This protein binds this small molecule.
Small molecule (SMILES): CC[C@H](C)[C@H](NC(=O)[C@@H](NC(=O)[C@H](CC(C)C)NC(=O)[C@H](CCCCN)NC(=O)[C@H](CCCCN)NC(=O)[C@@H](N)Cc1cnc[nH]1)C(C)C)C(=O)N[C@@H](CC(N)=O)C(=O)N[C@@H](CCCCN)C(=O)N[C@@H](CC(=O)O)C(=O)N[C@@H](CCSC)C(=O)N[C@@H](CCCN=C(N)N)C(=O)N[C@H](C(=O)N[C@@H](CC(=O)O)C(=O)N[C@@H](CC(C)C)C(=O)N[C@@H](Cc1ccccc1)C(=O)N[C@@H](CO)C(=O)N1CCC[C@H]1C(=O)N1CCC[C@H]1C(=O)N[C@H](C=O)CC(N)=O)[C@@H](C)O

Sequence of chain 8.D:
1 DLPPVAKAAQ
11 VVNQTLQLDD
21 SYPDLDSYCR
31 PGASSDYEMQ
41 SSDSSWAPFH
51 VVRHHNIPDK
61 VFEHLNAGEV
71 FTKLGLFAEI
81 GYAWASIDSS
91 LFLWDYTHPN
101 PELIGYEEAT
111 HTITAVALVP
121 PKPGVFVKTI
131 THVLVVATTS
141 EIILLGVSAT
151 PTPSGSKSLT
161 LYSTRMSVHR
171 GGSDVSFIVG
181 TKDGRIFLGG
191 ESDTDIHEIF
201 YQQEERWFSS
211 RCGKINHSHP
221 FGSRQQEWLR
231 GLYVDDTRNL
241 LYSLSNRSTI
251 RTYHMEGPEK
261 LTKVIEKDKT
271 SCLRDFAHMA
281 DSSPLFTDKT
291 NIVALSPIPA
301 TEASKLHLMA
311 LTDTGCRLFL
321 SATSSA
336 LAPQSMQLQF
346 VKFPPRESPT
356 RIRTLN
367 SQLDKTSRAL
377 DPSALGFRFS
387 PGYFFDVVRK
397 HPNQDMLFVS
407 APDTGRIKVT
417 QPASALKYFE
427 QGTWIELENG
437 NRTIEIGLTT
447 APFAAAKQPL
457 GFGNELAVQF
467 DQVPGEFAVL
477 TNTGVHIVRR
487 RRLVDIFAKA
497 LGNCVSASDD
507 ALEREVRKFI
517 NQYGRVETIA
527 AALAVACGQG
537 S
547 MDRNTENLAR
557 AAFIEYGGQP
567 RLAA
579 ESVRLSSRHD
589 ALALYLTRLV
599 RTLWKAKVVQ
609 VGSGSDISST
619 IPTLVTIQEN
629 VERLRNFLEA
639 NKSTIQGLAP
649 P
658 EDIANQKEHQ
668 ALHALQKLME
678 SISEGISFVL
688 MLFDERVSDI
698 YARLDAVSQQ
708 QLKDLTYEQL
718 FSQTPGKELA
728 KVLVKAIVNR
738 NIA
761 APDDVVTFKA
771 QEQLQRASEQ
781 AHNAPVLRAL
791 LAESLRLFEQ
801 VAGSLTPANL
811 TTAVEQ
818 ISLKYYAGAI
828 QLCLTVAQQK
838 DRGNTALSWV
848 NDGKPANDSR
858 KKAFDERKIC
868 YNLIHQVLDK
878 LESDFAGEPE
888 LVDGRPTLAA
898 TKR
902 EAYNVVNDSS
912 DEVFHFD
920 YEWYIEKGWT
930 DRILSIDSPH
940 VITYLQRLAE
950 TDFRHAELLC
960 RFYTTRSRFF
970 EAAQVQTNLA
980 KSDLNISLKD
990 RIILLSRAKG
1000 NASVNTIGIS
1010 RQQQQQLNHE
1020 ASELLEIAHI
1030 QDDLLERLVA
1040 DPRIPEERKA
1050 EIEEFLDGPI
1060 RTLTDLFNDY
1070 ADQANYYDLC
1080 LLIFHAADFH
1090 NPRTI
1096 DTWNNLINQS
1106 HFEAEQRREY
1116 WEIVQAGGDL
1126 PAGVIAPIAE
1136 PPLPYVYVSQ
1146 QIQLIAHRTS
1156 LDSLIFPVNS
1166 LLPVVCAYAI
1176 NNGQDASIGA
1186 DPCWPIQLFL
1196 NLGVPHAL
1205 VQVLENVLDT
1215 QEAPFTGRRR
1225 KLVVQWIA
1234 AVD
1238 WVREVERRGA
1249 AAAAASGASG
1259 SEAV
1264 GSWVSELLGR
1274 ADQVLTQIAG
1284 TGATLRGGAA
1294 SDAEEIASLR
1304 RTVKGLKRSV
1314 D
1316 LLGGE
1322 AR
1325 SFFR

Binding-site contacts:
Ligand atom CB contacts residue LEU91 of chain 8.F at 0.8 Å (hydrophobic).
Ligand atom CA contacts residue LEU93 of chain 8.F at 1.2 Å (hydrophobic).
Ligand atom CB contacts residue SER148 of chain 8.F at 1.3 Å.
Ligand atom CD contacts residue LYS73 of chain 8.F at 1.2 Å.
Ligand atom CA contacts residue ILE113 of chain 8.F at 0.7 Å (hydrophobic).
Ligand atom N contacts residue LEU91 of chain 8.F at 0.7 Å.
Ligand atom CA contacts residue LEU91 of chain 8.F at 1.1 Å (hydrophobic).
Ligand atom CB contacts residue TRP84 of chain 8.F at 1.4 Å (hydrophobic).
Ligand atom O contacts residue LEU159 of chain 8.F at 0.9 Å.
Ligand atom CE1 contacts residue PRO99 of chain 8.F at 1.1 Å (hydrophobic).
Ligand atom O contacts residue LEU91 of chain 8.F at 1.2 Å.
Ligand atom CE2 contacts residue TYR106 of chain 8.F at 1.3 Å (hydrophobic).
Ligand atom NE2 contacts residue PRO99 of chain 8.F at 0.6 Å.
Ligand atom N contacts residue LEU159 of chain 8.F at 1.4 Å (h-bond).
Ligand atom O contacts residue ILE113 of chain 8.F at 0.7 Å.
Ligand atom C contacts residue LEU93 of chain 8.F at 0.8 Å (hydrophobic).
Ligand atom N contacts residue LEU93 of chain 8.F at 0.9 Å.
Ligand atom CB contacts residue THR1061 of chain 8.D at 1.0 Å.
Ligand atom NE contacts residue ILE104 of chain 8.F at 0.7 Å.
Ligand atom OD1 contacts residue LEU159 of chain 8.F at 1.0 Å (h-bond).
Ligand atom CB contacts residue ILE113 of chain 8.F at 1.3 Å (hydrophobic).
Ligand atom OG contacts residue ALA115 of chain 8.F at 1.3 Å (h-bond).
Ligand atom CZ contacts residue ILE104 of chain 8.F at 1.3 Å (hydrophobic).
Ligand atom C contacts residue LEU159 of chain 8.F at 0.7 Å (hydrophobic).
Ligand atom C contacts residue ILE113 of chain 8.F at 1.2 Å (hydrophobic).
Ligand atom C contacts residue LEU159 of chain 8.F at 0.8 Å (hydrophobic).
Ligand atom NH2 contacts residue ALA3 of chain 8.L at 1.1 Å.
Ligand atom ND2 contacts residue LEU159 of chain 8.F at 1.3 Å (h-bond).
Ligand atom CG contacts residue LEU159 of chain 8.F at 0.6 Å (hydrophobic).
Ligand atom CG contacts residue THR1061 of chain 8.D at 1.1 Å.
Ligand atom CA contacts residue LEU91 of chain 8.F at 0.8 Å (hydrophobic).
Ligand atom N contacts residue ILE113 of chain 8.F at 1.2 Å.
Ligand atom CA contacts residue ILE113 of chain 8.F at 0.8 Å (hydrophobic).
Ligand atom N contacts residue LEU159 of chain 8.F at 1.2 Å.
Ligand atom CD contacts residue ILE104 of chain 8.F at 1.2 Å (hydrophobic).
Ligand atom N contacts residue THR160 of chain 8.F at 1.0 Å (h-bond).
Ligand atom CD1 contacts residue SER89 of chain 8.F at 1.0 Å.
Ligand atom C contacts residue LEU91 of chain 8.F at 1.0 Å (hydrophobic).
Ligand atom CD contacts residue THR114 of chain 8.F at 1.3 Å.
Ligand atom OG1 contacts residue TRP84 of chain 8.F at 1.3 Å.

Sequence of chain 8.F:
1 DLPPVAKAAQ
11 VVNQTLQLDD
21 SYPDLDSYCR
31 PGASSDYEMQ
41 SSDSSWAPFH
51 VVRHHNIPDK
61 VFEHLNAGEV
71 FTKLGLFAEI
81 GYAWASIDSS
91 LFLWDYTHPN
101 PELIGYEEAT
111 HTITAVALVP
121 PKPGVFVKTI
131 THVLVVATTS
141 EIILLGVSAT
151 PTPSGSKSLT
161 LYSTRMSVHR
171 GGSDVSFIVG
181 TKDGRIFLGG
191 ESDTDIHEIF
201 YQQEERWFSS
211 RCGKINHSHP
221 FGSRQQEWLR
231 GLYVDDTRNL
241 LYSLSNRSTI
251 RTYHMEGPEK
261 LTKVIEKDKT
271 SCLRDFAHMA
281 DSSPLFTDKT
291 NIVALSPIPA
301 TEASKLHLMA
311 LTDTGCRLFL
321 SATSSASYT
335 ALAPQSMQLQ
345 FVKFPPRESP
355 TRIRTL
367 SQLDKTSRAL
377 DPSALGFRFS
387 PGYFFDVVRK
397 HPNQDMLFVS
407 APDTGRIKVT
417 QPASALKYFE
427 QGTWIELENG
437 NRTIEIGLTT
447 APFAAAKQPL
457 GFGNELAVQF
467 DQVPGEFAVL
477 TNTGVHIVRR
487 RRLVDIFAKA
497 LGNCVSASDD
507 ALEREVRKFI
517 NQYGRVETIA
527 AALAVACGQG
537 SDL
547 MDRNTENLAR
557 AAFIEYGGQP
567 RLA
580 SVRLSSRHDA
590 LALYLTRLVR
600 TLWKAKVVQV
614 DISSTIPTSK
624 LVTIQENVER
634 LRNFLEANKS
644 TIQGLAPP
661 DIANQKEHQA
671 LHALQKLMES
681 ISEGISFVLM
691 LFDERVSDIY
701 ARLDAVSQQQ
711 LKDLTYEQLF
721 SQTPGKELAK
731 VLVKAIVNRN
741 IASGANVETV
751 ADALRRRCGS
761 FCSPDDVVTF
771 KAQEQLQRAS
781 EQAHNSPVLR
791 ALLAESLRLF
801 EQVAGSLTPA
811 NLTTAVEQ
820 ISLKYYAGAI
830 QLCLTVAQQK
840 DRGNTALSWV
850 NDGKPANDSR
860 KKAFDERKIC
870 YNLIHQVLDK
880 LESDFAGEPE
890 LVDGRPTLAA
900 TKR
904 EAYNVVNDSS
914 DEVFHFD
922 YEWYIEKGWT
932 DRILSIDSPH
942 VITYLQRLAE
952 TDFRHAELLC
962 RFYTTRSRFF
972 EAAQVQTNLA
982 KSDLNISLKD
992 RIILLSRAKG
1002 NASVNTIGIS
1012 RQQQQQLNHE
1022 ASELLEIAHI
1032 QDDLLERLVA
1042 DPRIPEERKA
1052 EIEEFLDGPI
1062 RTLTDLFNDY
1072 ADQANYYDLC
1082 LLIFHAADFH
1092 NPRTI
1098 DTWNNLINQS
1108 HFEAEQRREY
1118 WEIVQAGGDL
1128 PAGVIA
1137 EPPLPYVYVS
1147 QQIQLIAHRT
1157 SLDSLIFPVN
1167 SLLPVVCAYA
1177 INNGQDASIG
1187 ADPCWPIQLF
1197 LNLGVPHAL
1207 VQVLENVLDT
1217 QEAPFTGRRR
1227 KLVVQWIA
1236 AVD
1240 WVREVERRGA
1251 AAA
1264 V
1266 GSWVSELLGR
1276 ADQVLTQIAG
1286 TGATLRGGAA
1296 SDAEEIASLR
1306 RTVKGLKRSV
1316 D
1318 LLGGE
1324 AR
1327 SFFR

Sequence of chain 8.L:
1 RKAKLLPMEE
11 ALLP